Sequence of chain 1.A:
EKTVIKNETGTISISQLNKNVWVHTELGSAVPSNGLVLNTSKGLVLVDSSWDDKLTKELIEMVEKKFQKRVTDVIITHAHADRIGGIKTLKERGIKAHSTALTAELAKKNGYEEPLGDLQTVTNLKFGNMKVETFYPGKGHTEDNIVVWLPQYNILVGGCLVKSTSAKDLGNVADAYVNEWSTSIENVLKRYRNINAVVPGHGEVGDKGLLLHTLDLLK

This protein binds this small molecule.
Small molecule (SMILES): O=C(O)/C(S)=C/c1ccccc1Cc1ccc2ccccc2c1

Binding-site contacts:
Ligand atom O1 contacts residue HIS149 of chain 1.A at 3.4 Å.
Ligand atom C4 contacts residue HIS88 of chain 1.A at 3.4 Å.
Ligand atom C3 contacts residue HIS88 of chain 1.A at 3.9 Å.
Ligand atom C2 contacts residue HIS149 of chain 1.A at 3.6 Å.
Ligand atom S contacts residue ASP90 of chain 1.A at 3.0 Å (salt-bridge).
Ligand atom C12 contacts residue VAL39 of chain 1.A at 3.6 Å (hydrophobic).
Ligand atom C1 contacts residue ZN1 of chain 1.B at 3.0 Å.
Ligand atom S contacts residue ZN1 of chain 1.C at 2.3 Å.
Ligand atom C13 contacts residue VAL39 of chain 1.A at 3.5 Å (hydrophobic).
Ligand atom C11 contacts residue HIS210 of chain 1.A at 3.9 Å.
Ligand atom S contacts residue HIS86 of chain 1.A at 3.8 Å.
Ligand atom S contacts residue HIS88 of chain 1.A at 3.6 Å (h-bond).
Ligand atom C4 contacts residue ASN180 of chain 1.A at 3.5 Å.
Ligand atom S contacts residue ZN1 of chain 1.B at 2.3 Å.
Ligand atom S contacts residue HIS149 of chain 1.A at 3.6 Å (h-bond).
Ligand atom O contacts residue ZN1 of chain 1.C at 4.0 Å.
Ligand atom C2 contacts residue ASN180 of chain 1.A at 4.0 Å.
Ligand atom C17 contacts residue VAL39 of chain 1.A at 3.9 Å (hydrophobic).
Ligand atom C3 contacts residue ASN180 of chain 1.A at 3.9 Å.
Ligand atom O1 contacts residue LYS171 of chain 1.A at 3.3 Å (salt-bridge).
Ligand atom C13 contacts residue HIS210 of chain 1.A at 3.8 Å.
Ligand atom C10 contacts residue TRP59 of chain 1.A at 4.0 Å (hydrophobic).
Ligand atom S contacts residue HIS210 of chain 1.A at 3.8 Å.
Ligand atom O contacts residue ZN1 of chain 1.B at 2.2 Å.
Ligand atom C contacts residue ZN1 of chain 1.B at 3.0 Å.
Ligand atom C1 contacts residue HIS210 of chain 1.A at 3.5 Å.
Ligand atom C9 contacts residue TRP59 of chain 1.A at 3.9 Å (hydrophobic).
Ligand atom O contacts residue CYS168 of chain 1.A at 3.1 Å.
Ligand atom C contacts residue HIS210 of chain 1.A at 4.0 Å.
Ligand atom C2 contacts residue ZN1 of chain 1.C at 3.9 Å.
Ligand atom C1 contacts residue HIS149 of chain 1.A at 3.1 Å.
Ligand atom C5 contacts residue ASN180 of chain 1.A at 3.8 Å.
Ligand atom C contacts residue HIS149 of chain 1.A at 3.2 Å.
Ligand atom C14 contacts residue VAL39 of chain 1.A at 3.8 Å (hydrophobic).
Ligand atom C contacts residue ZN1 of chain 1.C at 3.2 Å.
Ligand atom C5 contacts residue HIS88 of chain 1.A at 3.5 Å.
Ligand atom O contacts residue HIS149 of chain 1.A at 3.4 Å.
Ligand atom C11 contacts residue VAL39 of chain 1.A at 4.0 Å (hydrophobic).
Ligand atom O contacts residue HIS210 of chain 1.A at 2.9 Å (h-bond).
Ligand atom C1 contacts residue ZN1 of chain 1.C at 4.0 Å.